Sequence of chain 1.A:
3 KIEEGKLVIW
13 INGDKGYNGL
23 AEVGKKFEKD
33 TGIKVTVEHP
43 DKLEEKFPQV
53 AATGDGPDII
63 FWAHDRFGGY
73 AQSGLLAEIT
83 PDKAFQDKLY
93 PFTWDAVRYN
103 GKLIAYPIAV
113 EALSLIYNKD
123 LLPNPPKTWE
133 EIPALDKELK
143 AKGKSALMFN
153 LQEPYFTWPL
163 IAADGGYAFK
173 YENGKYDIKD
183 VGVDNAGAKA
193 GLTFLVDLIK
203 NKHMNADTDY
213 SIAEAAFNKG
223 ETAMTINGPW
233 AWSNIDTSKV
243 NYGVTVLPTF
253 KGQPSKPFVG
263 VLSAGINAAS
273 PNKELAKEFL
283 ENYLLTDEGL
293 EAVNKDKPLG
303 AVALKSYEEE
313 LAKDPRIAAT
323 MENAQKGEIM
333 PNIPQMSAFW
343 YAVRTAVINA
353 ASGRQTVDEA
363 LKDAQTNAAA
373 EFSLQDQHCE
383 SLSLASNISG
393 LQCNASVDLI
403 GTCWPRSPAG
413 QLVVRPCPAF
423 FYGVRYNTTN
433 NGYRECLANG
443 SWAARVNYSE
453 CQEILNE

Binding-site contacts:
Ligand atom O5 contacts residue ASP16 of chain 1.A at 3.8 Å.
Ligand atom C3 contacts residue TRP64 of chain 1.A at 3.6 Å (hydrophobic).
Ligand atom C2 contacts residue GLU113 of chain 1.A at 3.4 Å.
Ligand atom O4 contacts residue TRP64 of chain 1.A at 3.9 Å.
Ligand atom O2 contacts residue ASP67 of chain 1.A at 2.7 Å (salt-bridge).
Ligand atom O3 contacts residue TRP64 of chain 1.A at 3.6 Å.
Ligand atom O3 contacts residue ALA65 of chain 1.A at 3.1 Å.
Ligand atom C1 contacts residue TYR157 of chain 1.A at 3.6 Å (hydrophobic).
Ligand atom O4 contacts residue TRP342 of chain 1.A at 3.8 Å.
Ligand atom C6 contacts residue TYR157 of chain 1.A at 3.8 Å (hydrophobic).
Ligand atom C6 contacts residue TRP342 of chain 1.A at 3.7 Å (hydrophobic).
Ligand atom O6 contacts residue TYR157 of chain 1.A at 3.2 Å (h-bond).
Ligand atom O2 contacts residue MET332 of chain 1.A at 3.8 Å.
Ligand atom C2 contacts residue TRP64 of chain 1.A at 3.9 Å (hydrophobic).
Ligand atom O3 contacts residue TRP342 of chain 1.A at 3.7 Å.
Ligand atom O6 contacts residue PRO156 of chain 1.A at 3.4 Å.
Ligand atom O2 contacts residue LYS17 of chain 1.A at 2.9 Å (salt-bridge).
Ligand atom O1 contacts residue ASN14 of chain 1.A at 3.0 Å (h-bond).
Ligand atom O5 contacts residue TYR157 of chain 1.A at 3.4 Å.
Ligand atom O2 contacts residue GLU113 of chain 1.A at 2.5 Å (salt-bridge).
Ligand atom O3 contacts residue ARG68 of chain 1.A at 3.0 Å (salt-bridge).
Ligand atom O2 contacts residue TRP64 of chain 1.A at 3.1 Å (h-bond).
Ligand atom O1 contacts residue ASP16 of chain 1.A at 2.7 Å (salt-bridge).
Ligand atom O3 contacts residue ASP67 of chain 1.A at 2.7 Å (salt-bridge).
Ligand atom C1 contacts residue TRP232 of chain 1.A at 3.9 Å (hydrophobic).
Ligand atom C1 contacts residue ASP16 of chain 1.A at 3.4 Å.
Ligand atom C6 contacts residue PRO156 of chain 1.A at 3.9 Å (hydrophobic).
Ligand atom C3 contacts residue ARG68 of chain 1.A at 4.0 Å.
Ligand atom C2 contacts residue ASP67 of chain 1.A at 3.4 Å.
Ligand atom C3 contacts residue ASP67 of chain 1.A at 3.5 Å.
Ligand atom C1 contacts residue LYS17 of chain 1.A at 3.3 Å.
Ligand atom O2 contacts residue ALA65 of chain 1.A at 3.3 Å.
Ligand atom C2 contacts residue TRP232 of chain 1.A at 4.0 Å (hydrophobic).
Ligand atom C2 contacts residue LYS17 of chain 1.A at 3.7 Å.
Ligand atom C6 contacts residue GLU155 of chain 1.A at 3.7 Å.
Ligand atom O4 contacts residue ARG68 of chain 1.A at 3.0 Å (salt-bridge).
Ligand atom C4 contacts residue TRP342 of chain 1.A at 3.5 Å (hydrophobic).
Ligand atom O3 contacts residue GLU113 of chain 1.A at 3.6 Å.
Ligand atom O6 contacts residue GLU155 of chain 1.A at 2.8 Å (salt-bridge).
Ligand atom O1 contacts residue LYS17 of chain 1.A at 2.7 Å (salt-bridge).

The protein below binds the small molecule below.
Small molecule (SMILES): OC[C@H]1O[C@H](O[C@H]2[C@H](O)[C@@H](O)[C@@H](O)O[C@@H]2CO)[C@H](O)[C@@H](O)[C@@H]1O